Sequence of chain 2.D:
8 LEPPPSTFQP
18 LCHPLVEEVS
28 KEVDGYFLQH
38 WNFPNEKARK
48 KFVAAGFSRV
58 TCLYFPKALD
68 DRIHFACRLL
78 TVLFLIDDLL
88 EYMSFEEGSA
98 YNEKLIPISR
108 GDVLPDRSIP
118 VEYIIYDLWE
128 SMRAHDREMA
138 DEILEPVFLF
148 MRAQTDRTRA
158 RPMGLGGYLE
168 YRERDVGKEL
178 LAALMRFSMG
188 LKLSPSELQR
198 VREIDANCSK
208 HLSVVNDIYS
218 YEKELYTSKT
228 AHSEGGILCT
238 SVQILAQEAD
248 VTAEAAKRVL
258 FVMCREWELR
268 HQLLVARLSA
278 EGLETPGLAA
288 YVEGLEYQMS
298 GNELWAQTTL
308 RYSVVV

A protein and the small-molecule ligand that binds it are described below.
Small molecule (SMILES): C=C(C)[C@H]1CC[NH+]2CCC[C@H](C)[C@@]2(C)C1

Binding-site contacts:
Ligand atom CAA contacts residue TYR61 of chain 2.D at 3.5 Å (hydrophobic).
Ligand atom NAN contacts residue PHE81 of chain 2.D at 3.4 Å.
Ligand atom CAF contacts residue LEU80 of chain 2.D at 4.3 Å (hydrophobic).
Ligand atom CAO contacts residue VAL173 of chain 2.D at 4.2 Å (hydrophobic).
Ligand atom CAB contacts residue PHE81 of chain 2.D at 3.9 Å (hydrophobic).
Ligand atom NAN contacts residue POP1 of chain 2.U at 3.8 Å.
Ligand atom CAC contacts residue LEU177 of chain 2.D at 3.6 Å (hydrophobic).
Ligand atom CAB contacts residue TYR61 of chain 2.D at 3.5 Å (hydrophobic).
Ligand atom CAE contacts residue PHE81 of chain 2.D at 3.7 Å (hydrophobic).
Ligand atom CAO contacts residue POP1 of chain 2.U at 4.3 Å.
Ligand atom CAD contacts residue POP1 of chain 2.U at 3.5 Å.
Ligand atom CAC contacts residue LEU77 of chain 2.D at 4.2 Å (hydrophobic).
Ligand atom CAJ contacts residue VAL173 of chain 2.D at 4.0 Å (hydrophobic).
Ligand atom CAE contacts residue ASP84 of chain 2.D at 4.0 Å.
Ligand atom CAG contacts residue PHE81 of chain 2.D at 4.2 Å (hydrophobic).
Ligand atom CAJ contacts residue LEU178 of chain 2.D at 4.2 Å (hydrophobic).
Ligand atom CAH contacts residue PHE81 of chain 2.D at 3.6 Å (hydrophobic).
Ligand atom CAI contacts residue POP1 of chain 2.U at 3.2 Å.
Ligand atom CAE contacts residue LEU80 of chain 2.D at 4.1 Å (hydrophobic).
Ligand atom CAA contacts residue ASN299 of chain 2.D at 3.7 Å.
Ligand atom CAF contacts residue PHE147 of chain 2.D at 3.5 Å (hydrophobic).
Ligand atom CAD contacts residue PHE147 of chain 2.D at 4.1 Å (hydrophobic).
Ligand atom CAG contacts residue TYR61 of chain 2.D at 4.2 Å (hydrophobic).
Ligand atom CAB contacts residue LEU77 of chain 2.D at 4.1 Å (hydrophobic).
Ligand atom CAG contacts residue ASN299 of chain 2.D at 4.3 Å.
Ligand atom CAC contacts residue VAL173 of chain 2.D at 4.1 Å (hydrophobic).
Ligand atom CAL contacts residue TYR61 of chain 2.D at 3.4 Å (hydrophobic).
Ligand atom CAK contacts residue PHE81 of chain 2.D at 3.7 Å (hydrophobic).
Ligand atom CAA contacts residue PHE81 of chain 2.D at 3.5 Å (hydrophobic).
Ligand atom CAH contacts residue POP1 of chain 2.U at 3.2 Å.
Ligand atom CAI contacts residue PHE81 of chain 2.D at 3.9 Å (hydrophobic).
Ligand atom CAA contacts residue VAL57 of chain 2.D at 3.7 Å (hydrophobic).
Ligand atom CAK contacts residue TYR61 of chain 2.D at 3.2 Å (hydrophobic).
Ligand atom CAA contacts residue TRP302 of chain 2.D at 3.8 Å (hydrophobic).
Ligand atom CAG contacts residue ASN213 of chain 2.D at 3.8 Å.
Ligand atom CAK contacts residue ASN299 of chain 2.D at 4.3 Å.
Ligand atom CAI contacts residue ASN213 of chain 2.D at 3.9 Å.
Ligand atom CAD contacts residue ASP172 of chain 2.D at 4.2 Å.
Ligand atom CAC contacts residue PHE147 of chain 2.D at 4.1 Å (hydrophobic).
Ligand atom CAD contacts residue VAL173 of chain 2.D at 3.3 Å (hydrophobic).